This small molecule binds to this protein.
Small molecule (SMILES): CC(=O)N[C@H]1[C@H](O[C@H]2[C@H](O)[C@@H](NC(C)=O)CO[C@@H]2CO)O[C@H](CO)[C@@H](O)[C@@H]1O

Sequence of chain 1.C:
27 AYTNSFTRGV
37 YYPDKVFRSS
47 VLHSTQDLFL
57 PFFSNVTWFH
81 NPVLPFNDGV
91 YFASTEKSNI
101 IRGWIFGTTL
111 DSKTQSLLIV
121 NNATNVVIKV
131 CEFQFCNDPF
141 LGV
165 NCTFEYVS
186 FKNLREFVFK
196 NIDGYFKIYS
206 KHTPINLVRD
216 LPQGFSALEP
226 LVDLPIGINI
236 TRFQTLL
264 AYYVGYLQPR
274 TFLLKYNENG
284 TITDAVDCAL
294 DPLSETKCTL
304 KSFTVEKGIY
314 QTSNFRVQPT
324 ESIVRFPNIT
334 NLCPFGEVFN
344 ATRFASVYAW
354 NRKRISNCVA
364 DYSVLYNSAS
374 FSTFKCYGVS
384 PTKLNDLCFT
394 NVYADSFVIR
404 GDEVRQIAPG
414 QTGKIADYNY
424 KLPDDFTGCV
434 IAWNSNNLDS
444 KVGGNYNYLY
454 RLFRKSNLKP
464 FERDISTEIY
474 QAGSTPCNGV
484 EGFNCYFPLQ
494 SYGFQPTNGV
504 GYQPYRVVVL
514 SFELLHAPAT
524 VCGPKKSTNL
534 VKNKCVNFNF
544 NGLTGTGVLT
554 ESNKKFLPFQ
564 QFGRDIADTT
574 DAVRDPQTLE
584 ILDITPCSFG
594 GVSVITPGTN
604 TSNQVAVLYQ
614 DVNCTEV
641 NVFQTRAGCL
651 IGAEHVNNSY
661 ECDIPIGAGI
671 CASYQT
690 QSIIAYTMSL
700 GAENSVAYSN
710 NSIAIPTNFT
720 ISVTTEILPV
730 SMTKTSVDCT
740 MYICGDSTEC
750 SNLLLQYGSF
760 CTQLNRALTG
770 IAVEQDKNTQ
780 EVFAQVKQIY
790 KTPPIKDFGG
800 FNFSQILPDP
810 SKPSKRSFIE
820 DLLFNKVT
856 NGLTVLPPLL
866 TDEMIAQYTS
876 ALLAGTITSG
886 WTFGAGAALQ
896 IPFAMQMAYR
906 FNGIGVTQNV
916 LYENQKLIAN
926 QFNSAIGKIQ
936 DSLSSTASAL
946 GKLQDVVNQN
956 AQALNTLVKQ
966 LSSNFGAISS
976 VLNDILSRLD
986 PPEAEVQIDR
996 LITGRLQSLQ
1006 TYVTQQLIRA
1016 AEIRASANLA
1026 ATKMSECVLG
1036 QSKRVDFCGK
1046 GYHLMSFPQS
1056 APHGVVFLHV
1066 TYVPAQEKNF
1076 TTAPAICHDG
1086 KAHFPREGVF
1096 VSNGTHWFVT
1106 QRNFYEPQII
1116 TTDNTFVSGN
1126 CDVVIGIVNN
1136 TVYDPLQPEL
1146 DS

Binding-site contacts:
Ligand atom C3 contacts residue ASN717 of chain 1.C at 3.8 Å.
Ligand atom O7 contacts residue ASN717 of chain 1.C at 3.3 Å (h-bond).
Ligand atom O7 contacts residue GLN1071 of chain 1.C at 2.8 Å (h-bond).
Ligand atom O7 contacts residue THR716 of chain 1.C at 4.5 Å.
Ligand atom O5 contacts residue ASN717 of chain 1.C at 2.3 Å (h-bond).
Ligand atom C2 contacts residue GLN1071 of chain 1.C at 4.2 Å.
Ligand atom C7 contacts residue LEU922 of chain 1.C at 3.9 Å (hydrophobic).
Ligand atom C5 contacts residue LEU922 of chain 1.C at 4.4 Å (hydrophobic).
Ligand atom C1 contacts residue PHE718 of chain 1.C at 4.5 Å (hydrophobic).
Ligand atom C8 contacts residue THR716 of chain 1.C at 3.6 Å.
Ligand atom O7 contacts residue LEU922 of chain 1.C at 3.4 Å.
Ligand atom O4 contacts residue LEU922 of chain 1.C at 4.3 Å.
Ligand atom C7 contacts residue THR716 of chain 1.C at 4.3 Å.
Ligand atom O6 contacts residue THR719 of chain 1.C at 4.4 Å.
Ligand atom N2 contacts residue ASN717 of chain 1.C at 2.9 Å (h-bond).
Ligand atom C7 contacts residue GLN1071 of chain 1.C at 3.8 Å.
Ligand atom C7 contacts residue ASN717 of chain 1.C at 3.3 Å.
Ligand atom C2 contacts residue ASN717 of chain 1.C at 2.4 Å.
Ligand atom C3 contacts residue LEU922 of chain 1.C at 4.4 Å (hydrophobic).
Ligand atom O5 contacts residue GLN1071 of chain 1.C at 4.3 Å.
Ligand atom C1 contacts residue GLN1071 of chain 1.C at 4.2 Å.
Ligand atom C8 contacts residue LEU922 of chain 1.C at 4.0 Å (hydrophobic).
Ligand atom C5 contacts residue ASN717 of chain 1.C at 3.6 Å.
Ligand atom C1 contacts residue ASN717 of chain 1.C at 1.4 Å.
Ligand atom C4 contacts residue ASN717 of chain 1.C at 4.2 Å.
Ligand atom N2 contacts residue GLN1071 of chain 1.C at 4.4 Å.
Ligand atom C8 contacts residue ASN717 of chain 1.C at 3.9 Å.
Ligand atom O6 contacts residue GLN926 of chain 1.C at 3.8 Å.